This protein binds this small molecule.
Small molecule (SMILES): Oc1ccc(-c2ccccc2)cc1O

Sequence of chain 4.A:
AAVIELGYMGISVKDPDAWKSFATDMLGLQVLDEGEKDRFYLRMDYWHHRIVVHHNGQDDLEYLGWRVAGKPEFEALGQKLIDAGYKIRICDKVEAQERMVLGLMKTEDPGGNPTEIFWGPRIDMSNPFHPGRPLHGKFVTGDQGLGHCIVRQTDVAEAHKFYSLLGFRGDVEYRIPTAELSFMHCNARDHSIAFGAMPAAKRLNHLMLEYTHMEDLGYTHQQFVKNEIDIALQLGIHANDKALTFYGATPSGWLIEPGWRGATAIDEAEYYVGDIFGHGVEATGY

Binding-site contacts:
Ligand atom CA1 contacts residue ASN196 of chain 4.A at 4.3 Å.
Ligand atom CA5 contacts residue ASN196 of chain 4.A at 4.2 Å.
Ligand atom CA4 contacts residue GLY171 of chain 4.A at 3.5 Å.
Ligand atom CB4 contacts residue ALA197 of chain 4.A at 3.6 Å (hydrophobic).
Ligand atom CB2 contacts residue ASP276 of chain 4.A at 4.4 Å.
Ligand atom CA1 contacts residue HIS194 of chain 4.A at 3.7 Å.
Ligand atom CA6 contacts residue HIS194 of chain 4.A at 4.0 Å.
Ligand atom OA3 contacts residue HIS194 of chain 4.A at 4.0 Å.
Ligand atom CB5 contacts residue ALA197 of chain 4.A at 3.7 Å (hydrophobic).
Ligand atom CB2 contacts residue ALA274 of chain 4.A at 4.1 Å (hydrophobic).
Ligand atom CA2 contacts residue HIS194 of chain 4.A at 3.6 Å.
Ligand atom OA4 contacts residue PHE172 of chain 4.A at 3.8 Å.
Ligand atom CA3 contacts residue ARG173 of chain 4.A at 3.9 Å.
Ligand atom CA1 contacts residue ASP276 of chain 4.A at 4.3 Å.
Ligand atom OA4 contacts residue GLY171 of chain 4.A at 2.6 Å (h-bond).
Ligand atom OA3 contacts residue ARG173 of chain 4.A at 3.4 Å.
Ligand atom CB6 contacts residue ALA197 of chain 4.A at 4.1 Å (hydrophobic).
Ligand atom CA4 contacts residue HIS194 of chain 4.A at 4.2 Å.
Ligand atom OA4 contacts residue HIS194 of chain 4.A at 4.4 Å.
Ligand atom OA4 contacts residue ARG173 of chain 4.A at 3.6 Å.
Ligand atom CB4 contacts residue ASN196 of chain 4.A at 4.0 Å.
Ligand atom CA2 contacts residue ASP276 of chain 4.A at 3.1 Å.
Ligand atom CB1 contacts residue HIS194 of chain 4.A at 4.2 Å.
Ligand atom OA3 contacts residue ASP276 of chain 4.A at 2.9 Å (salt-bridge).
Ligand atom CB6 contacts residue ASN196 of chain 4.A at 3.7 Å.
Ligand atom CB2 contacts residue ASN196 of chain 4.A at 3.8 Å.
Ligand atom CA3 contacts residue HIS194 of chain 4.A at 3.8 Å.
Ligand atom CA5 contacts residue HIS194 of chain 4.A at 4.0 Å.
Ligand atom CA5 contacts residue CYS195 of chain 4.A at 3.6 Å (hydrophobic).
Ligand atom CA5 contacts residue GLY171 of chain 4.A at 3.6 Å.
Ligand atom CB3 contacts residue ALA274 of chain 4.A at 3.8 Å (hydrophobic).
Ligand atom CA3 contacts residue ASP276 of chain 4.A at 3.4 Å.
Ligand atom CB3 contacts residue ASN196 of chain 4.A at 4.0 Å.
Ligand atom CA4 contacts residue ARG173 of chain 4.A at 3.9 Å.
Ligand atom CB3 contacts residue ALA197 of chain 4.A at 4.0 Å (hydrophobic).
Ligand atom CB1 contacts residue ASN196 of chain 4.A at 3.9 Å.
Ligand atom CA6 contacts residue CYS195 of chain 4.A at 3.3 Å (hydrophobic).
Ligand atom CB2 contacts residue HIS194 of chain 4.A at 3.9 Å.
Ligand atom CB5 contacts residue ASN196 of chain 4.A at 3.8 Å.
Ligand atom CA6 contacts residue ASN196 of chain 4.A at 3.5 Å.